This small molecule binds to this protein.
Small molecule (SMILES): Fc1ccccc1NCc1cc[nH]n1

Binding-site contacts:
Ligand atom C2 contacts residue ALA229 of chain 1.A at 3.8 Å (hydrophobic).
Ligand atom C5 contacts residue SER214 of chain 1.A at 3.7 Å.
Ligand atom C4 contacts residue LEU217 of chain 1.A at 3.6 Å (hydrophobic).
Ligand atom C1 contacts residue ALA229 of chain 1.A at 3.8 Å (hydrophobic).
Ligand atom C2 contacts residue LEU216 of chain 1.A at 3.6 Å (hydrophobic).
Ligand atom C7 contacts residue ARG227 of chain 1.A at 3.9 Å.
Ligand atom C4 contacts residue ARG227 of chain 1.A at 4.3 Å.
Ligand atom C3 contacts residue SER214 of chain 1.A at 4.2 Å.
Ligand atom C contacts residue ARG227 of chain 1.A at 4.3 Å.
Ligand atom C4 contacts residue SER214 of chain 1.A at 3.9 Å.
Ligand atom C2 contacts residue ARG227 of chain 1.A at 3.9 Å.
Ligand atom C1 contacts residue PHE228 of chain 1.A at 4.2 Å (hydrophobic).
Ligand atom C8 contacts residue ARG227 of chain 1.A at 4.5 Å.
Ligand atom C9 contacts residue ARG227 of chain 1.A at 4.1 Å.
Ligand atom C1 contacts residue SER214 of chain 1.A at 4.1 Å.
Ligand atom C contacts residue SER214 of chain 1.A at 3.8 Å.
Ligand atom C1 contacts residue ARG227 of chain 1.A at 3.9 Å.
Ligand atom N contacts residue ARG227 of chain 1.A at 4.0 Å.
Ligand atom C2 contacts residue GLY215 of chain 1.A at 3.8 Å.
Ligand atom C3 contacts residue ARG227 of chain 1.A at 4.3 Å.
Ligand atom F contacts residue SER214 of chain 1.A at 4.3 Å.
Ligand atom C3 contacts residue GLY215 of chain 1.A at 3.8 Å.
Ligand atom N2 contacts residue ARG227 of chain 1.A at 3.0 Å (salt-bridge).
Ligand atom C3 contacts residue CYS212 of chain 1.A at 4.0 Å (hydrophobic).
Ligand atom C3 contacts residue LEU216 of chain 1.A at 3.6 Å (hydrophobic).
Ligand atom C2 contacts residue PHE228 of chain 1.A at 3.6 Å (hydrophobic).
Ligand atom C4 contacts residue CYS212 of chain 1.A at 3.8 Å (hydrophobic).
Ligand atom C5 contacts residue ARG227 of chain 1.A at 4.1 Å.
Ligand atom N contacts residue SER214 of chain 1.A at 4.1 Å.
Ligand atom C3 contacts residue LEU217 of chain 1.A at 3.5 Å (hydrophobic).
Ligand atom C4 contacts residue GLY215 of chain 1.A at 4.5 Å.
Ligand atom N1 contacts residue ARG227 of chain 1.A at 3.3 Å (salt-bridge).
Ligand atom C2 contacts residue SER214 of chain 1.A at 4.0 Å.

Sequence of chain 1.A:
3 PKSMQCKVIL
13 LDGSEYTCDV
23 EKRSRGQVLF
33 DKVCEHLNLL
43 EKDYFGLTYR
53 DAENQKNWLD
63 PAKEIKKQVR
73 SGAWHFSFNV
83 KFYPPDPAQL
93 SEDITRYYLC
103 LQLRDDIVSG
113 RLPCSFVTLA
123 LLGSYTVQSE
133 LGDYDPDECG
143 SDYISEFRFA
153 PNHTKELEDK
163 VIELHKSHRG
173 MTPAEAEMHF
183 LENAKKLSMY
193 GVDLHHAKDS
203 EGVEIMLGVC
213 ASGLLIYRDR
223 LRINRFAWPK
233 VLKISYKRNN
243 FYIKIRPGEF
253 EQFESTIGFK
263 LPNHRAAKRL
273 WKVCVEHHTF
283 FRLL